The small molecule below binds the protein below.
Small molecule (SMILES): Cc1nc(C)c(C(=O)Nc2ccc(F)c(-c3nc4ncc(-c5ncccc5C)cn4n3)c2)o1

Sequence of chain 1.K:
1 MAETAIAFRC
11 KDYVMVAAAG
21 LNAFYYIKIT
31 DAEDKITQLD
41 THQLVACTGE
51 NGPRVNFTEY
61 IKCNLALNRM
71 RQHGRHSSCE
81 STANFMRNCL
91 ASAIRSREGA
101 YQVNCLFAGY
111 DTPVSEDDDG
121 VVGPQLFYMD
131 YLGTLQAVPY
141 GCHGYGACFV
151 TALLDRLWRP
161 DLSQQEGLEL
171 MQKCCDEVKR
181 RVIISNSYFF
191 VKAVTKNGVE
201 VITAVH

Binding-site contacts:
Ligand atom C26 contacts residue SER226 of chain 1.L at 3.9 Å.
Ligand atom C25 contacts residue ILE29 of chain 1.K at 3.5 Å (hydrophobic).
Ligand atom C13 contacts residue PHE24 of chain 1.K at 3.9 Å (hydrophobic).
Ligand atom N22 contacts residue SER226 of chain 1.L at 3.9 Å.
Ligand atom N17 contacts residue TYR212 of chain 1.L at 3.0 Å (h-bond).
Ligand atom N17 contacts residue PHE24 of chain 1.K at 3.8 Å.
Ligand atom C19 contacts residue VAL227 of chain 1.L at 4.0 Å (hydrophobic).
Ligand atom F16 contacts residue GLY146 of chain 1.L at 3.9 Å.
Ligand atom C14 contacts residue GLY197 of chain 1.L at 3.7 Å.
Ligand atom C12 contacts residue TYR212 of chain 1.L at 3.5 Å (hydrophobic).
Ligand atom N22 contacts residue TYR235 of chain 1.L at 3.2 Å (h-bond).
Ligand atom C18 contacts residue VAL227 of chain 1.L at 4.0 Å (hydrophobic).
Ligand atom C13 contacts residue GLY197 of chain 1.L at 3.9 Å.
Ligand atom N8 contacts residue GLY228 of chain 1.L at 4.0 Å.
Ligand atom N6 contacts residue GLY228 of chain 1.L at 3.7 Å.
Ligand atom O20 contacts residue PHE24 of chain 1.K at 3.0 Å.
Ligand atom C19 contacts residue PHE24 of chain 1.K at 4.0 Å (hydrophobic).
Ligand atom O24 contacts residue TYR212 of chain 1.L at 3.5 Å (h-bond).
Ligand atom C9 contacts residue SER229 of chain 1.L at 3.2 Å.
Ligand atom C21 contacts residue PHE24 of chain 1.K at 4.0 Å (hydrophobic).
Ligand atom O24 contacts residue VAL227 of chain 1.L at 3.6 Å.
Ligand atom C9 contacts residue THR100 of chain 1.L at 3.8 Å.
Ligand atom C18 contacts residue PHE24 of chain 1.K at 3.6 Å (hydrophobic).
Ligand atom C23 contacts residue ILE29 of chain 1.K at 3.9 Å (hydrophobic).
Ligand atom C30 contacts residue SER120 of chain 1.L at 4.0 Å.
Ligand atom C13 contacts residue TYR212 of chain 1.L at 3.1 Å (hydrophobic).
Ligand atom C21 contacts residue SER226 of chain 1.L at 3.8 Å.
Ligand atom N8 contacts residue SER229 of chain 1.L at 3.4 Å (h-bond).
Ligand atom C25 contacts residue PHE225 of chain 1.L at 3.5 Å (hydrophobic).
Ligand atom C18 contacts residue TYR212 of chain 1.L at 4.0 Å (hydrophobic).
Ligand atom C13 contacts residue ASP214 of chain 1.L at 3.4 Å.
Ligand atom C23 contacts residue TYR235 of chain 1.L at 3.9 Å (hydrophobic).
Ligand atom C26 contacts residue SER231 of chain 1.L at 3.2 Å.
Ligand atom F16 contacts residue SER195 of chain 1.L at 3.4 Å.
Ligand atom C12 contacts residue PHE24 of chain 1.K at 3.7 Å (hydrophobic).
Ligand atom C26 contacts residue PHE24 of chain 1.K at 3.9 Å (hydrophobic).
Ligand atom N8 contacts residue THR100 of chain 1.L at 3.4 Å.
Ligand atom N17 contacts residue VAL227 of chain 1.L at 3.9 Å.
Ligand atom C29 contacts residue SER120 of chain 1.L at 3.3 Å.
Ligand atom C14 contacts residue MET196 of chain 1.L at 4.0 Å (hydrophobic).

Sequence of chain 1.L:
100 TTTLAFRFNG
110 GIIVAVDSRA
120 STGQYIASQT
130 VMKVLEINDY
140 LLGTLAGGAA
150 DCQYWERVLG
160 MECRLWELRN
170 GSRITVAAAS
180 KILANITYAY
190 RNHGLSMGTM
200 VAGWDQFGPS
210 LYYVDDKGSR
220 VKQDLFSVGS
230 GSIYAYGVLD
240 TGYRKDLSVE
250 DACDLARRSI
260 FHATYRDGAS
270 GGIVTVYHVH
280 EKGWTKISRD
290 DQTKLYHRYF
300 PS